Binding-site contacts:
Ligand atom NO contacts residue TRP108 of chain 1.A at 3.9 Å.
Ligand atom NM contacts residue GLN110 of chain 1.A at 3.8 Å.
Ligand atom C54 contacts residue ASP124 of chain 1.A at 3.2 Å.
Ligand atom O49 contacts residue TYR60 of chain 1.B at 3.8 Å.
Ligand atom C49 contacts residue TRP108 of chain 1.A at 3.7 Å (hydrophobic).
Ligand atom C45 contacts residue TRP108 of chain 1.A at 3.7 Å (hydrophobic).
Ligand atom C46 contacts residue TRP108 of chain 1.A at 3.9 Å (hydrophobic).
Ligand atom C50 contacts residue TYR112 of chain 1.A at 3.5 Å (hydrophobic).
Ligand atom NP contacts residue TYR112 of chain 1.A at 3.9 Å.
Ligand atom C54 contacts residue ILE114 of chain 1.A at 4.0 Å (hydrophobic).
Ligand atom C47 contacts residue THR56 of chain 1.B at 3.9 Å.
Ligand atom O40 contacts residue ARG48 of chain 1.B at 3.4 Å (salt-bridge).
Ligand atom C40 contacts residue GLN110 of chain 1.A at 3.4 Å.
Ligand atom S43 contacts residue TRP108 of chain 1.A at 4.1 Å.
Ligand atom O40 contacts residue PHE126 of chain 1.A at 3.0 Å.
Ligand atom C43 contacts residue TRP108 of chain 1.A at 3.7 Å (hydrophobic).
Ligand atom O40 contacts residue GLN110 of chain 1.A at 3.0 Å (h-bond).
Ligand atom C44 contacts residue TRP108 of chain 1.A at 3.7 Å (hydrophobic).
Ligand atom C41 contacts residue GLU40 of chain 1.B at 3.0 Å.
Ligand atom NP contacts residue TRP108 of chain 1.A at 3.8 Å.
Ligand atom NM contacts residue ARG48 of chain 1.B at 3.8 Å.
Ligand atom O49 contacts residue THR56 of chain 1.B at 4.0 Å.
Ligand atom NM contacts residue GLU40 of chain 1.B at 3.6 Å (salt-bridge).
Ligand atom NL contacts residue SER6 of chain 1.B at 4.1 Å.
Ligand atom NL contacts residue ARG48 of chain 1.B at 3.9 Å.
Ligand atom OH3 contacts residue GLN110 of chain 1.A at 4.1 Å.
Ligand atom O49 contacts residue TRP108 of chain 1.A at 3.9 Å.
Ligand atom NL contacts residue GLU78 of chain 1.A at 3.6 Å (salt-bridge).
Ligand atom C40 contacts residue ARG48 of chain 1.B at 3.2 Å.
Ligand atom NN contacts residue TRP108 of chain 1.A at 3.5 Å.
Ligand atom C54 contacts residue VAL122 of chain 1.A at 3.5 Å (hydrophobic).
Ligand atom NL contacts residue PHE126 of chain 1.A at 3.5 Å.
Ligand atom C41 contacts residue GLN110 of chain 1.A at 3.9 Å.
Ligand atom C48 contacts residue TRP108 of chain 1.A at 4.1 Å (hydrophobic).
Ligand atom S53 contacts residue HIS71 of chain 1.A at 4.1 Å.
Ligand atom C55 contacts residue ILE114 of chain 1.A at 3.8 Å (hydrophobic).
Ligand atom C42 contacts residue GLN110 of chain 1.A at 3.2 Å.
Ligand atom C40 contacts residue PHE126 of chain 1.A at 4.0 Å (hydrophobic).
Ligand atom C37 contacts residue ARG48 of chain 1.B at 3.3 Å.
Ligand atom C47 contacts residue TRP108 of chain 1.A at 4.1 Å (hydrophobic).

The small molecule below binds the protein below.
Small molecule (SMILES): Cc1c(N)nc([C@H](CC(N)=O)NC[C@H](N)C(N)=O)nc1C(=O)N[C@H](C(=O)N[C@H](C)[C@@H](O)[C@H](C)C(=O)N[C@H](C(=O)NCCc1nc(-c2nc(C(=O)NCCC[SH](C)C)cs2)cs1)[C@@H](C)O)[C@@H](O[C@@H]1O[C@@H](CO)[C@@H](O)[C@H](O)[C@@H]1O[C@H]1O[C@H](CO)[C@@H](O)[C@H](OC(N)=O)[C@@H]1O)c1c[nH]cn1

Sequence of chain 1.B:
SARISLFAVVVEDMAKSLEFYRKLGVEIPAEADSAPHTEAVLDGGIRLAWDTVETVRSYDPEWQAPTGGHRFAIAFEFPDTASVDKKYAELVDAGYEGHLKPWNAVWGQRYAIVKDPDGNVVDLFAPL

Sequence of chain 1.A:
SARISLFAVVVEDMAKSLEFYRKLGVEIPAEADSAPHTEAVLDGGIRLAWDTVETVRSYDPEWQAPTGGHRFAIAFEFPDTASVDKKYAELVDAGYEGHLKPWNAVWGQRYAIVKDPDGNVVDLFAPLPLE